Binding-site contacts:
Ligand atom N31 contacts residue MET99 of chain 1.D at 2.9 Å (h-bond).
Ligand atom C43 contacts residue ASP161 of chain 1.D at 3.6 Å.
Ligand atom C03 contacts residue ASP161 of chain 1.D at 3.6 Å.
Ligand atom C30 contacts residue MET99 of chain 1.D at 3.6 Å (hydrophobic).
Ligand atom C30 contacts residue ALA49 of chain 1.D at 3.3 Å (hydrophobic).
Ligand atom C08 contacts residue LEU94 of chain 1.D at 3.6 Å (hydrophobic).
Ligand atom N42 contacts residue LYS51 of chain 1.D at 3.5 Å (salt-bridge).
Ligand atom C41 contacts residue ASN148 of chain 1.D at 3.5 Å.
Ligand atom C41 contacts residue ARG147 of chain 1.D at 3.4 Å.
Ligand atom C29 contacts residue LEU150 of chain 1.D at 3.4 Å (hydrophobic).
Ligand atom C14 contacts residue LEU164 of chain 1.D at 3.7 Å (hydrophobic).
Ligand atom C34 contacts residue MET99 of chain 1.D at 3.1 Å (hydrophobic).
Ligand atom N42 contacts residue VAL32 of chain 1.D at 3.4 Å.
Ligand atom C35 contacts residue GLY102 of chain 1.D at 3.7 Å.
Ligand atom C13 contacts residue LEU94 of chain 1.D at 3.6 Å (hydrophobic).
Ligand atom C07 contacts residue LEU94 of chain 1.D at 3.6 Å (hydrophobic).
Ligand atom C04 contacts residue ASP161 of chain 1.D at 3.4 Å.
Ligand atom N33 contacts residue MET99 of chain 1.D at 2.6 Å (h-bond).
Ligand atom C10 contacts residue ILE65 of chain 1.D at 3.5 Å (hydrophobic).
Ligand atom C22 contacts residue LYS51 of chain 1.D at 3.6 Å.
Ligand atom C23 contacts residue ALA49 of chain 1.D at 3.7 Å (hydrophobic).
Ligand atom C23 contacts residue LYS51 of chain 1.D at 3.5 Å.
Ligand atom N06 contacts residue LEU94 of chain 1.D at 3.6 Å.
Ligand atom C17 contacts residue PHE162 of chain 1.D at 3.6 Å (hydrophobic).
Ligand atom O01 contacts residue LEU83 of chain 1.D at 3.6 Å.
Ligand atom C09 contacts residue MET72 of chain 1.D at 3.4 Å (hydrophobic).
Ligand atom C07 contacts residue MET72 of chain 1.D at 3.4 Å (hydrophobic).
Ligand atom N20 contacts residue ASP161 of chain 1.D at 2.7 Å (salt-bridge).
Ligand atom C32 contacts residue MET99 of chain 1.D at 3.6 Å (hydrophobic).
Ligand atom C08 contacts residue MET72 of chain 1.D at 3.4 Å (hydrophobic).
Ligand atom C14 contacts residue LEU94 of chain 1.D at 3.6 Å (hydrophobic).
Ligand atom O15 contacts residue LEU164 of chain 1.D at 3.0 Å.
Ligand atom N20 contacts residue THR160 of chain 1.D at 3.3 Å (h-bond).
Ligand atom C05 contacts residue ASP161 of chain 1.D at 3.2 Å.
Ligand atom C18 contacts residue PHE162 of chain 1.D at 3.3 Å (hydrophobic).
Ligand atom C30 contacts residue GLN97 of chain 1.D at 3.1 Å.
Ligand atom C16 contacts residue ASP161 of chain 1.D at 3.5 Å.
Ligand atom C02 contacts residue ASP161 of chain 1.D at 3.5 Å.
Ligand atom C21 contacts residue ASP161 of chain 1.D at 3.6 Å.
Ligand atom O36 contacts residue MET99 of chain 1.D at 3.0 Å (h-bond).

This protein binds this small molecule.
Small molecule (SMILES): CSc1nc(-c2cccc(NC(=O)c3ccccc3CN3Cc4ccccc4C3=O)c2)c(-c2ccnc(NC(C)=O)c2)[nH]1

Sequence of chain 1.D:
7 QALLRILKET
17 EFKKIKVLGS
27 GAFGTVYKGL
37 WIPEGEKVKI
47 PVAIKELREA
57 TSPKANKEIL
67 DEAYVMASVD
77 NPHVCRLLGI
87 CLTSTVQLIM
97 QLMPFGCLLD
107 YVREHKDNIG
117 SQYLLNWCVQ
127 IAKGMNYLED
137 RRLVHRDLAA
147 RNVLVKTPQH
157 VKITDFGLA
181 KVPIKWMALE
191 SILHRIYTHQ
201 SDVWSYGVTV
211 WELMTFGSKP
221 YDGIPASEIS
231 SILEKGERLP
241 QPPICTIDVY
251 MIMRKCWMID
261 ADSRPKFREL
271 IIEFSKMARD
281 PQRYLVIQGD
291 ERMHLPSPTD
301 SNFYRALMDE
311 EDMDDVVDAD